A protein and the small-molecule ligand that binds it are described below.
Small molecule (SMILES): Nc1nnc(Cc2ccc(Cl)cc2)o1

Binding-site contacts:
Ligand atom C06 contacts residue TRP65 of chain 1.A at 3.9 Å (hydrophobic).
Ligand atom C08 contacts residue ARG60 of chain 1.A at 3.6 Å.
Ligand atom C09 contacts residue LEU90 of chain 1.A at 4.0 Å (hydrophobic).
Ligand atom N01 contacts residue LYS66 of chain 1.A at 3.4 Å.
Ligand atom C07 contacts residue ARG60 of chain 1.A at 3.7 Å.
Ligand atom C13 contacts residue ARG60 of chain 1.A at 3.2 Å.
Ligand atom C08 contacts residue GLN94 of chain 1.A at 3.5 Å.
Ligand atom C06 contacts residue ARG60 of chain 1.A at 4.3 Å.
Ligand atom C10 contacts residue LEU90 of chain 1.A at 4.5 Å (hydrophobic).
Ligand atom C12 contacts residue TRP65 of chain 1.A at 3.8 Å (hydrophobic).
Ligand atom CL contacts residue GLU97 of chain 1.A at 4.0 Å.
Ligand atom N04 contacts residue TRP65 of chain 1.A at 3.8 Å.
Ligand atom C07 contacts residue TRP65 of chain 1.A at 3.9 Å (hydrophobic).
Ligand atom CL contacts residue ARG60 of chain 1.A at 4.1 Å.
Ligand atom C07 contacts residue GLN94 of chain 1.A at 4.5 Å.
Ligand atom N03 contacts residue LYS66 of chain 1.A at 4.3 Å.
Ligand atom C12 contacts residue ARG60 of chain 1.A at 3.2 Å.
Ligand atom N03 contacts residue LEU90 of chain 1.A at 3.8 Å.
Ligand atom C02 contacts residue LYS66 of chain 1.A at 4.3 Å.
Ligand atom C05 contacts residue TRP65 of chain 1.A at 3.6 Å (hydrophobic).
Ligand atom C02 contacts residue TRP65 of chain 1.A at 3.9 Å (hydrophobic).
Ligand atom N01 contacts residue GLU67 of chain 1.A at 3.6 Å.
Ligand atom N01 contacts residue TRP65 of chain 1.A at 4.3 Å.
Ligand atom C09 contacts residue GLN94 of chain 1.A at 3.3 Å.
Ligand atom O14 contacts residue TRP65 of chain 1.A at 3.7 Å.
Ligand atom C10 contacts residue GLN94 of chain 1.A at 4.1 Å.
Ligand atom C13 contacts residue TRP65 of chain 1.A at 3.3 Å (hydrophobic).
Ligand atom C09 contacts residue ARG60 of chain 1.A at 3.4 Å.
Ligand atom C10 contacts residue MET59 of chain 1.A at 4.5 Å (hydrophobic).
Ligand atom C10 contacts residue ARG60 of chain 1.A at 3.2 Å.
Ligand atom CL contacts residue LEU93 of chain 1.A at 3.8 Å.
Ligand atom C12 contacts residue MET59 of chain 1.A at 4.5 Å (hydrophobic).
Ligand atom N03 contacts residue TRP65 of chain 1.A at 3.9 Å.
Ligand atom CL contacts residue MET59 of chain 1.A at 4.1 Å.
Ligand atom N04 contacts residue LEU90 of chain 1.A at 3.6 Å.

Sequence of chain 1.A:
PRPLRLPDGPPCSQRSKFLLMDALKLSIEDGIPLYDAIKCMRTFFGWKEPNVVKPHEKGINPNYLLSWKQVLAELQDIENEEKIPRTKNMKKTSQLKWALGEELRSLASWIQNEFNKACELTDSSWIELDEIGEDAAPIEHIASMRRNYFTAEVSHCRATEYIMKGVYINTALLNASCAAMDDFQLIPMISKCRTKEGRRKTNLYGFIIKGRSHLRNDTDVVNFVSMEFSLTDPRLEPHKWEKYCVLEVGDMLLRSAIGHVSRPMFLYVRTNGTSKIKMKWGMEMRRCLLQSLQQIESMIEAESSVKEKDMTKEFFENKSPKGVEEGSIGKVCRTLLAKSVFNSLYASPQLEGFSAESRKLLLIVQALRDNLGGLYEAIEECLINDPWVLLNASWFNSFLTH